Binding-site contacts:
Ligand atom CAJ contacts residue SER1060 of chain 2.A at 3.6 Å.
Ligand atom NAV contacts residue RTZ1 of chain 2.I at 1.1 Å (h-bond).
Ligand atom CAM contacts residue ARG1064 of chain 2.A at 3.4 Å.
Ligand atom CAO contacts residue RTZ1 of chain 2.I at 0.1 Å.
Ligand atom SAY contacts residue PRO1066 of chain 2.A at 3.5 Å (h-bond).
Ligand atom CAS contacts residue RTZ1 of chain 2.I at 0.1 Å.
Ligand atom CAR contacts residue RTZ1 of chain 2.I at 0.1 Å.
Ligand atom CAJ contacts residue GLU577 of chain 2.A at 3.7 Å.
Ligand atom CAF contacts residue TRP1125 of chain 2.A at 3.1 Å (hydrophobic).
Ligand atom CAF contacts residue RTZ1 of chain 2.I at 1.4 Å.
Ligand atom CAI contacts residue GLU577 of chain 2.A at 3.7 Å.
Ligand atom CAB contacts residue RTZ1 of chain 2.I at 0.0 Å.
Ligand atom CAQ contacts residue RTZ1 of chain 2.I at 0.0 Å.
Ligand atom CAG contacts residue RTZ1 of chain 2.I at 1.1 Å.
Ligand atom CAK contacts residue RTZ1 of chain 2.I at 0.1 Å.
Ligand atom CAE contacts residue TRP1125 of chain 2.A at 3.5 Å (hydrophobic).
Ligand atom SAX contacts residue HIS575 of chain 2.A at 3.6 Å.
Ligand atom CAM contacts residue RTZ1 of chain 2.I at 0.3 Å.
Ligand atom CAD contacts residue RTZ1 of chain 2.I at 0.2 Å.
Ligand atom CAL contacts residue RTZ1 of chain 2.I at 0.3 Å.
Ligand atom SAY contacts residue RTZ1 of chain 2.I at 0.1 Å (h-bond).
Ligand atom CAC contacts residue RTZ1 of chain 2.I at 0.2 Å.
Ligand atom CAH contacts residue RTZ1 of chain 2.I at 0.2 Å.
Ligand atom CAJ contacts residue RTZ1 of chain 2.I at 0.1 Å.
Ligand atom CAN contacts residue RTZ1 of chain 2.I at 0.2 Å.
Ligand atom CAP contacts residue ARG1064 of chain 2.A at 3.6 Å.
Ligand atom CAB contacts residue ASP578 of chain 2.A at 3.7 Å.
Ligand atom NAW contacts residue RTZ1 of chain 2.I at 0.1 Å (h-bond).
Ligand atom CAE contacts residue RTZ1 of chain 2.I at 0.9 Å.
Ligand atom CAK contacts residue GLU577 of chain 2.A at 3.3 Å.
Ligand atom CAB contacts residue ARG1061 of chain 2.A at 3.4 Å.
Ligand atom CAI contacts residue RTZ1 of chain 2.I at 0.1 Å.
Ligand atom CAK contacts residue SER1060 of chain 2.A at 3.5 Å.
Ligand atom SAY contacts residue MET1065 of chain 2.A at 3.3 Å.
Ligand atom CAP contacts residue RTZ1 of chain 2.I at 0.8 Å.
Ligand atom CAT contacts residue RTZ1 of chain 2.I at 0.1 Å.
Ligand atom CAJ contacts residue ASP578 of chain 2.A at 3.7 Å.
Ligand atom SAX contacts residue RTZ1 of chain 2.I at 0.0 Å (h-bond).
Ligand atom CAU contacts residue RTZ1 of chain 2.I at 0.0 Å.
Ligand atom CAA contacts residue RTZ1 of chain 2.I at 0.7 Å.

Sequence of chain 2.A:
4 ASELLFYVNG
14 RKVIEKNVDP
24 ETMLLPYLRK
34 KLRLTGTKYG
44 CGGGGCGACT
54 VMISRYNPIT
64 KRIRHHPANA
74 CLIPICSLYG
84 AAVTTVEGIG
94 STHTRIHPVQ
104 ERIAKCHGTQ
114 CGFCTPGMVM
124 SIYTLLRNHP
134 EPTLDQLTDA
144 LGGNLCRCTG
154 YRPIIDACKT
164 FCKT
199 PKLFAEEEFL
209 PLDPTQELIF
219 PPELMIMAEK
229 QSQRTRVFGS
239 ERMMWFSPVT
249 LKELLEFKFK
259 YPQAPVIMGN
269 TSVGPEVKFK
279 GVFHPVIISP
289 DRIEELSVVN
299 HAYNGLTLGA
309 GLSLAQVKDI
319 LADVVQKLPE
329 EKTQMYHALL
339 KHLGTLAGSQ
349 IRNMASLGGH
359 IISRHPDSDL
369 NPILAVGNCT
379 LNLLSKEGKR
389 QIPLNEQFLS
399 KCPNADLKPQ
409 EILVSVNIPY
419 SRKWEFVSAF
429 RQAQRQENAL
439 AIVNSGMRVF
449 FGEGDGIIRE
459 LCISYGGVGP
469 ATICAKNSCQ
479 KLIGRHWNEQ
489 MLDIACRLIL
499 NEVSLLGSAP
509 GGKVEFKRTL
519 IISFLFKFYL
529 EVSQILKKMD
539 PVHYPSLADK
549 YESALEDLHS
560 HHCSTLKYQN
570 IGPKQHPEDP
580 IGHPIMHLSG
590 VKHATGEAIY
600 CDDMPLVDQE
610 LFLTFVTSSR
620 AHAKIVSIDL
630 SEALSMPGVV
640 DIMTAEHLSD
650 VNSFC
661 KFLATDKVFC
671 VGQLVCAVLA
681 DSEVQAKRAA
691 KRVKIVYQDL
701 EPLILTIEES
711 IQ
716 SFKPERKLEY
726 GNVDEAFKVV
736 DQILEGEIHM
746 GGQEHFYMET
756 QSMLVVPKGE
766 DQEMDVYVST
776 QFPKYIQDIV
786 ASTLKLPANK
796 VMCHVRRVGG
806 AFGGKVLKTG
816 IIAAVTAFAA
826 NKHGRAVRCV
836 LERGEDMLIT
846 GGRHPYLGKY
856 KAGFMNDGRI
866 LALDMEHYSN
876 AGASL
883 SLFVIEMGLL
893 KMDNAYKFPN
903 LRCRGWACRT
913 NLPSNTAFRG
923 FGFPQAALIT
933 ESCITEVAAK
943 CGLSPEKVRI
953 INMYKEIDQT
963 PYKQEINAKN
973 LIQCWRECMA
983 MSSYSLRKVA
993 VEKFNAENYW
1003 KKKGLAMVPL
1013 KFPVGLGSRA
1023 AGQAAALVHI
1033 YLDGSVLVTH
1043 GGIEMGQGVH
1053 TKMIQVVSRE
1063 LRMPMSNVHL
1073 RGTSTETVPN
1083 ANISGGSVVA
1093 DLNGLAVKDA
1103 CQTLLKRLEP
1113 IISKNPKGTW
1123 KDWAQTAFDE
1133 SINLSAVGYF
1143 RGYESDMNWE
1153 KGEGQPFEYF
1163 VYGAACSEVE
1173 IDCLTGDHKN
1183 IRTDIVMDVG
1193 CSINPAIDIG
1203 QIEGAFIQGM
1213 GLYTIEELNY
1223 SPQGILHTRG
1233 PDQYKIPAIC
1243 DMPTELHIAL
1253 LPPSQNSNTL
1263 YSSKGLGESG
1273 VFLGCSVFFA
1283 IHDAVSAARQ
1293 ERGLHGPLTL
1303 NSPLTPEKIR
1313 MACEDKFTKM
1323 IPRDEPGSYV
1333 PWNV

This small molecule binds to this protein.
Small molecule (SMILES): CSc1ccc2c(c1)N(CC[C@@H]1CCCCN1C)c1ccccc1S2